Binding-site contacts:
Ligand atom C7 contacts residue GLY15 of chain 1.B at 4.2 Å.
Ligand atom C8 contacts residue THR34 of chain 1.B at 4.2 Å.
Ligand atom O7 contacts residue THR34 of chain 1.B at 3.5 Å.
Ligand atom C1 contacts residue LYS9 of chain 1.B at 4.5 Å.
Ligand atom C5 contacts residue ASN17 of chain 1.B at 3.6 Å.
Ligand atom C1 contacts residue LEU123 of chain 1.B at 4.1 Å (hydrophobic).
Ligand atom C7 contacts residue THR34 of chain 1.B at 4.2 Å.
Ligand atom C4 contacts residue ASN17 of chain 1.B at 4.1 Å.
Ligand atom O5 contacts residue LEU123 of chain 1.B at 3.4 Å.
Ligand atom C7 contacts residue ASN17 of chain 1.B at 3.4 Å.
Ligand atom C8 contacts residue GLY15 of chain 1.B at 3.8 Å.
Ligand atom C6 contacts residue LEU123 of chain 1.B at 4.0 Å (hydrophobic).
Ligand atom O5 contacts residue LYS9 of chain 1.B at 3.5 Å (salt-bridge).
Ligand atom O6 contacts residue LEU123 of chain 1.B at 3.9 Å.
Ligand atom C5 contacts residue LYS9 of chain 1.B at 4.4 Å.
Ligand atom C2 contacts residue ASN17 of chain 1.B at 2.4 Å.
Ligand atom O6 contacts residue LYS9 of chain 1.B at 2.9 Å (salt-bridge).
Ligand atom C3 contacts residue ASN17 of chain 1.B at 3.7 Å.
Ligand atom C5 contacts residue LEU123 of chain 1.B at 4.1 Å (hydrophobic).
Ligand atom C8 contacts residue ALA36 of chain 1.B at 3.9 Å (hydrophobic).
Ligand atom C6 contacts residue LYS9 of chain 1.B at 4.1 Å.
Ligand atom N2 contacts residue GLY15 of chain 1.B at 3.8 Å.
Ligand atom O7 contacts residue ASN17 of chain 1.B at 3.6 Å.
Ligand atom O5 contacts residue ASN17 of chain 1.B at 2.3 Å (h-bond).
Ligand atom C1 contacts residue ASN17 of chain 1.B at 1.4 Å.
Ligand atom C8 contacts residue THR35 of chain 1.B at 4.4 Å.
Ligand atom N2 contacts residue ASN17 of chain 1.B at 2.9 Å (h-bond).

Sequence of chain 1.B:
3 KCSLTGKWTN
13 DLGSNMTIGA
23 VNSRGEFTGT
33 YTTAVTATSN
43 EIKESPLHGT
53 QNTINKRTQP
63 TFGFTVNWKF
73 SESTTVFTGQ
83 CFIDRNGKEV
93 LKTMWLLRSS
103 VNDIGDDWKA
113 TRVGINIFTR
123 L

This small molecule binds to this protein.
Small molecule (SMILES): CC(=O)N[C@@H]1[C@@H](O)[C@H](O)[C@@H](CO)O[C@H]1O